The protein below binds the small molecule below.
Small molecule (SMILES): CC(=O)N[C@@H]1[C@@H](O)[C@H](O)[C@@H](CO)O[C@H]1O

Binding-site contacts:
Ligand atom O7 contacts residue LYS218 of chain 1.A at 4.1 Å.
Ligand atom C3 contacts residue ASN223 of chain 1.A at 3.5 Å.
Ligand atom C7 contacts residue ASN222 of chain 1.A at 3.8 Å.
Ligand atom O7 contacts residue ASN222 of chain 1.A at 3.5 Å.
Ligand atom N2 contacts residue ASN223 of chain 1.A at 2.6 Å (h-bond).
Ligand atom C5 contacts residue ASN223 of chain 1.A at 3.6 Å.
Ligand atom C1 contacts residue ASN223 of chain 1.A at 1.4 Å.
Ligand atom O7 contacts residue GLU219 of chain 1.A at 3.8 Å.
Ligand atom C2 contacts residue ASN223 of chain 1.A at 2.1 Å.
Ligand atom C7 contacts residue ASN223 of chain 1.A at 3.0 Å.
Ligand atom O5 contacts residue ASN223 of chain 1.A at 2.4 Å (h-bond).
Ligand atom O3 contacts residue ASN223 of chain 1.A at 4.4 Å.
Ligand atom C4 contacts residue ASN223 of chain 1.A at 4.0 Å.
Ligand atom C8 contacts residue ASN222 of chain 1.A at 3.0 Å.
Ligand atom C8 contacts residue ASN223 of chain 1.A at 2.9 Å.
Ligand atom O7 contacts residue ASN223 of chain 1.A at 4.0 Å.

Sequence of chain 1.A:
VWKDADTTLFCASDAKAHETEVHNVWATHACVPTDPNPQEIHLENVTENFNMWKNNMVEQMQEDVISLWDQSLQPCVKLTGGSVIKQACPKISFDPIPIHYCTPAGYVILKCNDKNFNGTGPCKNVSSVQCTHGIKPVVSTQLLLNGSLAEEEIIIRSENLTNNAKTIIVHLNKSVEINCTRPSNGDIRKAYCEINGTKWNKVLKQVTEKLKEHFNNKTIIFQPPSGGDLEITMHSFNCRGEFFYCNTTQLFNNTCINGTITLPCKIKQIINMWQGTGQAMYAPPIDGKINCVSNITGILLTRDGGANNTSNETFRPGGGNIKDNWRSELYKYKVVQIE